This small molecule binds to this protein.
Small molecule (SMILES): O=C(c1c(F)cccc1F)N1CCCC1

Binding-site contacts:
Ligand atom F contacts residue LYS235 of chain 1.A at 3.6 Å.
Ligand atom C6 contacts residue ILE236 of chain 1.A at 4.0 Å (hydrophobic).
Ligand atom C2 contacts residue VAL233 of chain 1.A at 3.1 Å (hydrophobic).
Ligand atom F1 contacts residue ILE236 of chain 1.A at 4.2 Å.
Ligand atom C3 contacts residue VAL233 of chain 1.A at 4.1 Å (hydrophobic).
Ligand atom C2 contacts residue TRP230 of chain 1.A at 4.4 Å (hydrophobic).
Ligand atom F1 contacts residue HIS280 of chain 1.A at 4.1 Å.
Ligand atom C3 contacts residue TRP230 of chain 1.A at 3.8 Å (hydrophobic).
Ligand atom F contacts residue LEU234 of chain 1.A at 2.6 Å.
Ligand atom C2 contacts residue HIS280 of chain 1.A at 3.6 Å.
Ligand atom C10 contacts residue VAL277 of chain 1.A at 4.4 Å (hydrophobic).
Ligand atom C contacts residue LYS235 of chain 1.A at 3.8 Å.
Ligand atom N contacts residue VAL277 of chain 1.A at 4.5 Å.
Ligand atom O contacts residue LYS235 of chain 1.A at 3.7 Å.
Ligand atom C3 contacts residue HIS280 of chain 1.A at 3.4 Å.
Ligand atom C8 contacts residue VAL277 of chain 1.A at 3.8 Å (hydrophobic).
Ligand atom C1 contacts residue LEU234 of chain 1.A at 3.1 Å (hydrophobic).
Ligand atom C5 contacts residue ILE236 of chain 1.A at 4.1 Å (hydrophobic).
Ligand atom C1 contacts residue HIS280 of chain 1.A at 4.3 Å.
Ligand atom O contacts residue ILE236 of chain 1.A at 3.2 Å (h-bond).
Ligand atom C1 contacts residue LYS235 of chain 1.A at 3.9 Å.
Ligand atom C5 contacts residue LYS235 of chain 1.A at 4.1 Å.
Ligand atom C4 contacts residue HIS280 of chain 1.A at 4.2 Å.
Ligand atom C7 contacts residue VAL277 of chain 1.A at 4.0 Å (hydrophobic).
Ligand atom C9 contacts residue VAL277 of chain 1.A at 3.9 Å (hydrophobic).
Ligand atom F1 contacts residue VAL277 of chain 1.A at 3.9 Å.
Ligand atom C6 contacts residue LYS235 of chain 1.A at 4.3 Å.
Ligand atom C1 contacts residue VAL233 of chain 1.A at 3.1 Å (hydrophobic).
Ligand atom C2 contacts residue LEU234 of chain 1.A at 4.3 Å (hydrophobic).
Ligand atom C5 contacts residue LEU234 of chain 1.A at 4.4 Å (hydrophobic).
Ligand atom C contacts residue VAL233 of chain 1.A at 4.3 Å (hydrophobic).
Ligand atom C contacts residue LEU234 of chain 1.A at 3.2 Å (hydrophobic).
Ligand atom C3 contacts residue ILE236 of chain 1.A at 4.4 Å (hydrophobic).
Ligand atom C4 contacts residue ILE236 of chain 1.A at 4.3 Å (hydrophobic).

Sequence of chain 1.A:
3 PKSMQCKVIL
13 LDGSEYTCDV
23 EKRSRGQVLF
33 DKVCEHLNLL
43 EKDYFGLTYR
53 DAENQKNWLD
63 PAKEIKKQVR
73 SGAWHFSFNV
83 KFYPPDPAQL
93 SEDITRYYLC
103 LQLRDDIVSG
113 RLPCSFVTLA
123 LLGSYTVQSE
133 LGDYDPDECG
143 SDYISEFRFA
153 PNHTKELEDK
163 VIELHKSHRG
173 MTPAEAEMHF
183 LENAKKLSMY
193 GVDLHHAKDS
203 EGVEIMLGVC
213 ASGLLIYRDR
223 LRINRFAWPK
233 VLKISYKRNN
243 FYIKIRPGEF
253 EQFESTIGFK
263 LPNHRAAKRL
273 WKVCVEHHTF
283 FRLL